Sequence of chain 1.B:
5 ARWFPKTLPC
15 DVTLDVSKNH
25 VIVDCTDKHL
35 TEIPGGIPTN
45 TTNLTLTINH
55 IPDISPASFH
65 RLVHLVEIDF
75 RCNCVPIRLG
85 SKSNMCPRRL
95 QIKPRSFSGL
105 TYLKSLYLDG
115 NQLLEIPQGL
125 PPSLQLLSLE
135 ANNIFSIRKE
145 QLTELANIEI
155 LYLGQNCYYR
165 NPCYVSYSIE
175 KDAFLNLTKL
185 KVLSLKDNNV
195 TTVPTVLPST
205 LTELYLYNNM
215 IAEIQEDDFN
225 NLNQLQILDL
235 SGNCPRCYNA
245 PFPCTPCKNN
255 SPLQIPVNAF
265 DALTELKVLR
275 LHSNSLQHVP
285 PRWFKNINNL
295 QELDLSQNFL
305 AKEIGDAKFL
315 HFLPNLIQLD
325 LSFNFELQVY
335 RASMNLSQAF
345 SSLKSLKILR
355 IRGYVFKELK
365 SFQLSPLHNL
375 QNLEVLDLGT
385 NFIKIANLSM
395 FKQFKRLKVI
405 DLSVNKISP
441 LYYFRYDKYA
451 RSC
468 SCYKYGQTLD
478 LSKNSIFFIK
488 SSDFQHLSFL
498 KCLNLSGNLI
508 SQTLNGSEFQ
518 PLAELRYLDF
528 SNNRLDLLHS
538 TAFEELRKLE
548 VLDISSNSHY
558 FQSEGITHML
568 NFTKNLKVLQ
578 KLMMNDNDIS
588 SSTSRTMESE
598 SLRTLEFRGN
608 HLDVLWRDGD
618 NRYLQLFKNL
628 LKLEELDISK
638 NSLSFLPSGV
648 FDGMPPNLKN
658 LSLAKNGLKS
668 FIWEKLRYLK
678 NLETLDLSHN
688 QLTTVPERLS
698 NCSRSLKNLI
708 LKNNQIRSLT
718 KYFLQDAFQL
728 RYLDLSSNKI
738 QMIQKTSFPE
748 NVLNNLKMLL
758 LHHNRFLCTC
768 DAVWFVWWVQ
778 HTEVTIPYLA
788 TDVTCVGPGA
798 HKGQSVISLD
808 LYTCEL

A protein and the small-molecule ligand that binds it are described below.
Small molecule (SMILES): CC(=O)N[C@@H]1[C@@H](O)[C@H](O)[C@@H](CO)O[C@H]1O

Binding-site contacts:
Ligand atom C6 contacts residue SER393 of chain 1.B at 4.2 Å.
Ligand atom C6 contacts residue HIS493 of chain 1.B at 4.2 Å.
Ligand atom O6 contacts residue SER393 of chain 1.B at 3.4 Å.
Ligand atom O4 contacts residue HIS493 of chain 1.B at 4.2 Å.
Ligand atom C3 contacts residue ASN391 of chain 1.B at 3.8 Å.
Ligand atom C5 contacts residue ASN391 of chain 1.B at 3.6 Å.
Ligand atom C1 contacts residue SER393 of chain 1.B at 4.2 Å.
Ligand atom C5 contacts residue SER393 of chain 1.B at 3.9 Å.
Ligand atom O6 contacts residue HIS493 of chain 1.B at 3.6 Å.
Ligand atom C7 contacts residue ASN391 of chain 1.B at 3.2 Å.
Ligand atom O7 contacts residue ASN391 of chain 1.B at 3.1 Å (h-bond).
Ligand atom C5 contacts residue HIS493 of chain 1.B at 4.5 Å.
Ligand atom N2 contacts residue ASN391 of chain 1.B at 2.9 Å (h-bond).
Ligand atom O5 contacts residue ASN391 of chain 1.B at 2.3 Å (h-bond).
Ligand atom C2 contacts residue ASN391 of chain 1.B at 2.5 Å.
Ligand atom C8 contacts residue ASN391 of chain 1.B at 4.3 Å.
Ligand atom C6 contacts residue LYS396 of chain 1.B at 3.6 Å.
Ligand atom O6 contacts residue LYS396 of chain 1.B at 2.8 Å (salt-bridge).
Ligand atom C1 contacts residue ASN391 of chain 1.B at 1.4 Å.
Ligand atom O5 contacts residue SER393 of chain 1.B at 3.8 Å.
Ligand atom C4 contacts residue ASN391 of chain 1.B at 4.2 Å.